Binding-site contacts:
Ligand atom O3G contacts residue THR224 of chain 1.A at 2.3 Å (h-bond).
Ligand atom O2B contacts residue SER116 of chain 1.A at 2.4 Å (h-bond).
Ligand atom C8 contacts residue TYR67 of chain 1.A at 3.6 Å (hydrophobic).
Ligand atom C6 contacts residue PRO72 of chain 1.A at 3.5 Å (hydrophobic).
Ligand atom O2G contacts residue ARG312 of chain 1.A at 3.6 Å.
Ligand atom C8 contacts residue ILE315 of chain 1.A at 3.6 Å (hydrophobic).
Ligand atom O2A contacts residue SER114 of chain 1.A at 2.9 Å (h-bond).
Ligand atom S1G contacts residue ARG312 of chain 1.A at 2.7 Å (salt-bridge).
Ligand atom O2G contacts residue MG1 of chain 1.L at 3.3 Å.
Ligand atom O3A contacts residue MG1 of chain 1.L at 2.5 Å.
Ligand atom O2A contacts residue GLY112 of chain 1.A at 3.3 Å.
Ligand atom O2B contacts residue MG1 of chain 1.L at 2.5 Å.
Ligand atom O1A contacts residue THR117 of chain 1.A at 3.1 Å (h-bond).
Ligand atom O3A contacts residue SER116 of chain 1.A at 3.2 Å (h-bond).
Ligand atom O5' contacts residue ARG312 of chain 1.A at 3.6 Å.
Ligand atom O2' contacts residue TYR67 of chain 1.A at 3.4 Å (h-bond).
Ligand atom N6 contacts residue HIS276 of chain 1.A at 3.1 Å.
Ligand atom N1 contacts residue ALA79 of chain 1.A at 3.1 Å (h-bond).
Ligand atom PG contacts residue ARG312 of chain 1.A at 3.3 Å.
Ligand atom PB contacts residue SER116 of chain 1.A at 3.2 Å.
Ligand atom C2 contacts residue SER114 of chain 1.A at 3.2 Å.
Ligand atom PB contacts residue MG1 of chain 1.L at 3.1 Å.
Ligand atom O3' contacts residue ARG312 of chain 1.A at 3.5 Å (salt-bridge).
Ligand atom O3A contacts residue ARG312 of chain 1.A at 3.6 Å (salt-bridge).
Ligand atom C6 contacts residue GLN77 of chain 1.A at 3.4 Å.
Ligand atom N6 contacts residue GLN77 of chain 1.A at 2.6 Å (h-bond).
Ligand atom O3B contacts residue ARG312 of chain 1.A at 3.2 Å (salt-bridge).
Ligand atom C1' contacts residue TYR67 of chain 1.A at 3.4 Å (hydrophobic).
Ligand atom O1B contacts residue SER116 of chain 1.A at 3.6 Å (h-bond).
Ligand atom O2G contacts residue GLU187 of chain 1.A at 3.4 Å (salt-bridge).
Ligand atom O2A contacts residue CYS113 of chain 1.A at 3.3 Å (h-bond).
Ligand atom O2B contacts residue GLU187 of chain 1.A at 2.7 Å (salt-bridge).
Ligand atom O2' contacts residue LYS71 of chain 1.A at 3.4 Å.
Ligand atom O1B contacts residue LYS115 of chain 1.A at 3.2 Å (salt-bridge).
Ligand atom S1G contacts residue PRO153 of chain 1.B at 3.6 Å.
Ligand atom C5 contacts residue PRO72 of chain 1.A at 3.5 Å (hydrophobic).
Ligand atom O1A contacts residue SER116 of chain 1.A at 3.5 Å (h-bond).
Ligand atom C8 contacts residue PHE70 of chain 1.A at 3.5 Å (hydrophobic).
Ligand atom N7 contacts residue PHE70 of chain 1.A at 3.2 Å (h-bond).
Ligand atom O3B contacts residue GLY112 of chain 1.A at 3.1 Å (h-bond).

Sequence of chain 1.B:
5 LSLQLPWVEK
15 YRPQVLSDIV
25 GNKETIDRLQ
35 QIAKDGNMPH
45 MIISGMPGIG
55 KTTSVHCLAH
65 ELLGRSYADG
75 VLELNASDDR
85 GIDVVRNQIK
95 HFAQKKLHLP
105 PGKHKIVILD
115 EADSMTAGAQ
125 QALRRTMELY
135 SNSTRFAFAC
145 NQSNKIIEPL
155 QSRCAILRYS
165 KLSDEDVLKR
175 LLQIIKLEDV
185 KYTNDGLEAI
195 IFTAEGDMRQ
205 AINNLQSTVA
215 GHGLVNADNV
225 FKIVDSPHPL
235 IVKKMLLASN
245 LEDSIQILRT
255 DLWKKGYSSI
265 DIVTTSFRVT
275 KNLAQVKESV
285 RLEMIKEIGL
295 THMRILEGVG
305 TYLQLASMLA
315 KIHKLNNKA

The protein below binds the small molecule below.
Small molecule (SMILES): Nc1ncnc2c1ncn2[C@@H]1O[C@H](COP(=O)(O)OP(=O)(O)OP(O)(O)=S)[C@@H](O)[C@H]1O

Sequence of chain 1.A:
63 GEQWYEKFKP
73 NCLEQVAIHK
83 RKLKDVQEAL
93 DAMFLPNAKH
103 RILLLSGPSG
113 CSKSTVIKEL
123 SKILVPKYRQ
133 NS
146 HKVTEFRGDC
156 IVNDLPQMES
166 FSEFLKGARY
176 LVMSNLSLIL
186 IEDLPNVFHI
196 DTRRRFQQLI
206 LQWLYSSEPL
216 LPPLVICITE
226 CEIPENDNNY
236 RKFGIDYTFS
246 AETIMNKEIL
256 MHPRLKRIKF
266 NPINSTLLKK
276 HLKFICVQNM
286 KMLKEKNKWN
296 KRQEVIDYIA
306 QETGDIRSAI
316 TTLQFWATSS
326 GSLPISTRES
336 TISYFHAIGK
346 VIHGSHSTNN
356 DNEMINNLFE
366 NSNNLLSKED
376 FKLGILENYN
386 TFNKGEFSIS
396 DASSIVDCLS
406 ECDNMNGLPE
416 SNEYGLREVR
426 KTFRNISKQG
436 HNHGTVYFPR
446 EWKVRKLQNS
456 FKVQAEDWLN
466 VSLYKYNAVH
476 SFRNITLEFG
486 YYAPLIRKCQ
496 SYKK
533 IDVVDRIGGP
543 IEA